Sequence of chain 1.A:
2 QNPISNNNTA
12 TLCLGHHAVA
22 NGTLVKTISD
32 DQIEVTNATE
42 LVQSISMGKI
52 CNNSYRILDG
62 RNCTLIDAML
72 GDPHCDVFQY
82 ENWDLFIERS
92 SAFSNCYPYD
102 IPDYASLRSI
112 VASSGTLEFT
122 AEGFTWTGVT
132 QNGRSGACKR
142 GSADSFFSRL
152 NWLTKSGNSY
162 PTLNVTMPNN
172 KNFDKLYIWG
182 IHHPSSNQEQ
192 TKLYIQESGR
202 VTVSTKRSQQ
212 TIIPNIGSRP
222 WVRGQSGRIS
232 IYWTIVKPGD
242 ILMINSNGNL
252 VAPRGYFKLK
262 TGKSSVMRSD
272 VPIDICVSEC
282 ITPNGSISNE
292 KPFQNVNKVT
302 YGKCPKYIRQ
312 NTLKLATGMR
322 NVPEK

Binding-site contacts:
Ligand atom C6 contacts residue ILE274 of chain 1.A at 4.5 Å (hydrophobic).
Ligand atom N2 contacts residue ASN53 of chain 1.A at 2.9 Å (h-bond).
Ligand atom C8 contacts residue ASN53 of chain 1.A at 4.0 Å.
Ligand atom C2 contacts residue ASN53 of chain 1.A at 2.5 Å.
Ligand atom O7 contacts residue ASN53 of chain 1.A at 3.5 Å (h-bond).
Ligand atom O4 contacts residue ILE276 of chain 1.A at 4.2 Å.
Ligand atom C7 contacts residue ASN53 of chain 1.A at 3.4 Å.
Ligand atom O7 contacts residue ASN54 of chain 1.A at 3.8 Å.
Ligand atom O5 contacts residue ASN53 of chain 1.A at 2.4 Å (h-bond).
Ligand atom O6 contacts residue ILE274 of chain 1.A at 4.0 Å.
Ligand atom C1 contacts residue ASN53 of chain 1.A at 1.4 Å.
Ligand atom C5 contacts residue ASN53 of chain 1.A at 3.7 Å.
Ligand atom O5 contacts residue ILE274 of chain 1.A at 4.4 Å.
Ligand atom C5 contacts residue ILE276 of chain 1.A at 3.6 Å (hydrophobic).
Ligand atom C6 contacts residue ILE276 of chain 1.A at 4.2 Å (hydrophobic).
Ligand atom C4 contacts residue ASN53 of chain 1.A at 4.3 Å.
Ligand atom C3 contacts residue ASN53 of chain 1.A at 3.8 Å.
Ligand atom C1 contacts residue ILE276 of chain 1.A at 4.2 Å (hydrophobic).
Ligand atom O5 contacts residue ILE276 of chain 1.A at 4.1 Å.

This small molecule binds to this protein.
Small molecule (SMILES): CC(=O)N[C@@H]1[C@@H](O)[C@H](O)[C@@H](CO)O[C@H]1O